This protein binds this small molecule.
Small molecule (SMILES): O=C(O)C(=O)/C=C/C=C/O

Sequence of chain 1.D:
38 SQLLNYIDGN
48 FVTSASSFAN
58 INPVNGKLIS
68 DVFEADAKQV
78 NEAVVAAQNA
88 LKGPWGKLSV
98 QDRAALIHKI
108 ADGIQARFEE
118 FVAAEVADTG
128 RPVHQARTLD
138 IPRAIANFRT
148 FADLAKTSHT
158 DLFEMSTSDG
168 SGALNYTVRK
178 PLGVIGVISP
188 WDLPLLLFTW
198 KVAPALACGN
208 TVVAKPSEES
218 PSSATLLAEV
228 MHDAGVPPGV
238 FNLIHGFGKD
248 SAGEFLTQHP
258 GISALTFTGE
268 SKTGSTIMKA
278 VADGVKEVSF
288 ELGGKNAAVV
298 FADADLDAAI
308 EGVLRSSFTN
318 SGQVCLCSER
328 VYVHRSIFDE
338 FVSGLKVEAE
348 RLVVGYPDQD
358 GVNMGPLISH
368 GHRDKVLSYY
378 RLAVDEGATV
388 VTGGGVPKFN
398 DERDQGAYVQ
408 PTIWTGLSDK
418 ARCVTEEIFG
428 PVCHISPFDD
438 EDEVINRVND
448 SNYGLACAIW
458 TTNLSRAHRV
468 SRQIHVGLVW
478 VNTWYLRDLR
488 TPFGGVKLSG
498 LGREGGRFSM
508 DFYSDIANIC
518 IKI

Binding-site contacts:
Ligand atom CAG contacts residue LEU323 of chain 1.D at 4.2 Å (hydrophobic).
Ligand atom CAC contacts residue LEU194 of chain 1.D at 3.8 Å (hydrophobic).
Ligand atom CAA contacts residue PHE490 of chain 1.D at 4.0 Å (hydrophobic).
Ligand atom CAG contacts residue VAL321 of chain 1.D at 4.1 Å (hydrophobic).
Ligand atom OAJ contacts residue GLU288 of chain 1.D at 3.5 Å (salt-bridge).
Ligand atom CAC contacts residue LEU193 of chain 1.D at 4.0 Å (hydrophobic).
Ligand atom CAF contacts residue CYS322 of chain 1.D at 3.4 Å (hydrophobic).
Ligand atom CAA contacts residue ARG140 of chain 1.D at 3.6 Å.
Ligand atom CAC contacts residue PHE490 of chain 1.D at 3.5 Å (hydrophobic).
Ligand atom CAE contacts residue PHE490 of chain 1.D at 3.5 Å (hydrophobic).
Ligand atom OAD contacts residue LEU193 of chain 1.D at 4.0 Å.
Ligand atom CAE contacts residue LEU194 of chain 1.D at 4.0 Å (hydrophobic).
Ligand atom OAD contacts residue ARG484 of chain 1.D at 2.9 Å (salt-bridge).
Ligand atom OAB contacts residue ARG140 of chain 1.D at 2.9 Å (salt-bridge).
Ligand atom OAJ contacts residue PHE490 of chain 1.D at 3.4 Å.
Ligand atom CAC contacts residue TYR482 of chain 1.D at 4.2 Å (hydrophobic).
Ligand atom OAI contacts residue ASP189 of chain 1.D at 2.3 Å (salt-bridge).
Ligand atom OAI contacts residue CYS322 of chain 1.D at 2.6 Å (h-bond).
Ligand atom OAB contacts residue TRP197 of chain 1.D at 3.5 Å.
Ligand atom CAG contacts residue CYS322 of chain 1.D at 2.6 Å (hydrophobic).
Ligand atom OAJ contacts residue LEU194 of chain 1.D at 3.2 Å.
Ligand atom OAD contacts residue ARG140 of chain 1.D at 3.0 Å (salt-bridge).
Ligand atom CAH contacts residue ASP189 of chain 1.D at 3.2 Å.
Ligand atom CAG contacts residue LEU194 of chain 1.D at 4.2 Å (hydrophobic).
Ligand atom CAF contacts residue PHE490 of chain 1.D at 3.7 Å (hydrophobic).
Ligand atom CAH contacts residue CYS322 of chain 1.D at 2.3 Å (hydrophobic).
Ligand atom CAE contacts residue LEU323 of chain 1.D at 4.2 Å (hydrophobic).
Ligand atom CAA contacts residue LEU193 of chain 1.D at 3.8 Å (hydrophobic).
Ligand atom OAD contacts residue TYR482 of chain 1.D at 2.8 Å (h-bond).
Ligand atom OAB contacts residue ARG484 of chain 1.D at 2.7 Å (salt-bridge).
Ligand atom CAG contacts residue LEU190 of chain 1.D at 3.8 Å (hydrophobic).
Ligand atom CAF contacts residue LEU194 of chain 1.D at 3.7 Å (hydrophobic).
Ligand atom CAE contacts residue LEU193 of chain 1.D at 4.2 Å (hydrophobic).
Ligand atom CAE contacts residue TYR482 of chain 1.D at 3.7 Å (hydrophobic).
Ligand atom OAI contacts residue VAL321 of chain 1.D at 3.7 Å.
Ligand atom CAA contacts residue ARG484 of chain 1.D at 3.4 Å.
Ligand atom OAJ contacts residue TRP197 of chain 1.D at 3.6 Å.
Ligand atom CAH contacts residue LEU194 of chain 1.D at 3.6 Å (hydrophobic).
Ligand atom CAA contacts residue TYR482 of chain 1.D at 3.8 Å (hydrophobic).
Ligand atom OAB contacts residue LEU193 of chain 1.D at 4.2 Å.